A protein and the small-molecule ligand that binds it are described below.
Small molecule (SMILES): O=C(O)Cn1cnc2ccccc2c1=O

Sequence of chain 1.A:
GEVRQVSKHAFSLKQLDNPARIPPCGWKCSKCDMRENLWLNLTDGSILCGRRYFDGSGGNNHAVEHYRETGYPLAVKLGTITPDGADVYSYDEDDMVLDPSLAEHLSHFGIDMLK

Binding-site contacts:
Ligand atom C6 contacts residue TYR90 of chain 1.A at 4.0 Å (hydrophobic).
Ligand atom C8 contacts residue TYR54 of chain 1.A at 3.6 Å (hydrophobic).
Ligand atom O1 contacts residue ALA64 of chain 1.A at 3.7 Å.
Ligand atom O1 contacts residue GLY51 of chain 1.A at 3.8 Å.
Ligand atom C9 contacts residue TYR90 of chain 1.A at 3.4 Å (hydrophobic).
Ligand atom C contacts residue TRP40 of chain 1.A at 4.1 Å (hydrophobic).
Ligand atom C contacts residue TYR92 of chain 1.A at 3.3 Å (hydrophobic).
Ligand atom C2 contacts residue TYR90 of chain 1.A at 3.6 Å (hydrophobic).
Ligand atom C3 contacts residue MET97 of chain 1.A at 4.1 Å (hydrophobic).
Ligand atom N contacts residue TYR90 of chain 1.A at 3.5 Å.
Ligand atom C4 contacts residue TYR54 of chain 1.A at 3.5 Å (hydrophobic).
Ligand atom O1 contacts residue VAL65 of chain 1.A at 3.7 Å.
Ligand atom C3 contacts residue TYR54 of chain 1.A at 3.5 Å (hydrophobic).
Ligand atom C5 contacts residue TYR54 of chain 1.A at 3.7 Å (hydrophobic).
Ligand atom C6 contacts residue TYR54 of chain 1.A at 3.8 Å (hydrophobic).
Ligand atom C7 contacts residue ARG52 of chain 1.A at 3.8 Å.
Ligand atom C8 contacts residue TYR90 of chain 1.A at 3.3 Å (hydrophobic).
Ligand atom N1 contacts residue MET97 of chain 1.A at 3.6 Å (h-bond).
Ligand atom C1 contacts residue TYR92 of chain 1.A at 3.4 Å (hydrophobic).
Ligand atom O2 contacts residue ARG52 of chain 1.A at 2.9 Å (salt-bridge).
Ligand atom N1 contacts residue TYR54 of chain 1.A at 4.0 Å.
Ligand atom C1 contacts residue GLY51 of chain 1.A at 3.8 Å.
Ligand atom N1 contacts residue TYR90 of chain 1.A at 3.6 Å.
Ligand atom C2 contacts residue TRP40 of chain 1.A at 3.3 Å (hydrophobic).
Ligand atom N1 contacts residue TRP40 of chain 1.A at 3.8 Å.
Ligand atom C9 contacts residue ARG52 of chain 1.A at 3.8 Å.
Ligand atom C4 contacts residue MET97 of chain 1.A at 4.0 Å (hydrophobic).
Ligand atom C contacts residue TYR90 of chain 1.A at 3.5 Å (hydrophobic).
Ligand atom O1 contacts residue TYR92 of chain 1.A at 2.7 Å (h-bond).
Ligand atom O contacts residue TRP40 of chain 1.A at 4.0 Å.
Ligand atom O contacts residue GLY51 of chain 1.A at 3.3 Å.
Ligand atom O2 contacts residue TYR90 of chain 1.A at 3.3 Å.
Ligand atom O2 contacts residue TYR92 of chain 1.A at 4.0 Å.
Ligand atom C1 contacts residue ARG52 of chain 1.A at 3.5 Å.
Ligand atom C7 contacts residue TYR54 of chain 1.A at 3.7 Å (hydrophobic).
Ligand atom C7 contacts residue TYR90 of chain 1.A at 3.5 Å (hydrophobic).
Ligand atom O contacts residue ARG52 of chain 1.A at 2.7 Å (salt-bridge).
Ligand atom O1 contacts residue ARG52 of chain 1.A at 3.6 Å (salt-bridge).
Ligand atom C3 contacts residue TYR90 of chain 1.A at 3.5 Å (hydrophobic).
Ligand atom C4 contacts residue TYR90 of chain 1.A at 4.1 Å (hydrophobic).